Sequence of chain 1.A:
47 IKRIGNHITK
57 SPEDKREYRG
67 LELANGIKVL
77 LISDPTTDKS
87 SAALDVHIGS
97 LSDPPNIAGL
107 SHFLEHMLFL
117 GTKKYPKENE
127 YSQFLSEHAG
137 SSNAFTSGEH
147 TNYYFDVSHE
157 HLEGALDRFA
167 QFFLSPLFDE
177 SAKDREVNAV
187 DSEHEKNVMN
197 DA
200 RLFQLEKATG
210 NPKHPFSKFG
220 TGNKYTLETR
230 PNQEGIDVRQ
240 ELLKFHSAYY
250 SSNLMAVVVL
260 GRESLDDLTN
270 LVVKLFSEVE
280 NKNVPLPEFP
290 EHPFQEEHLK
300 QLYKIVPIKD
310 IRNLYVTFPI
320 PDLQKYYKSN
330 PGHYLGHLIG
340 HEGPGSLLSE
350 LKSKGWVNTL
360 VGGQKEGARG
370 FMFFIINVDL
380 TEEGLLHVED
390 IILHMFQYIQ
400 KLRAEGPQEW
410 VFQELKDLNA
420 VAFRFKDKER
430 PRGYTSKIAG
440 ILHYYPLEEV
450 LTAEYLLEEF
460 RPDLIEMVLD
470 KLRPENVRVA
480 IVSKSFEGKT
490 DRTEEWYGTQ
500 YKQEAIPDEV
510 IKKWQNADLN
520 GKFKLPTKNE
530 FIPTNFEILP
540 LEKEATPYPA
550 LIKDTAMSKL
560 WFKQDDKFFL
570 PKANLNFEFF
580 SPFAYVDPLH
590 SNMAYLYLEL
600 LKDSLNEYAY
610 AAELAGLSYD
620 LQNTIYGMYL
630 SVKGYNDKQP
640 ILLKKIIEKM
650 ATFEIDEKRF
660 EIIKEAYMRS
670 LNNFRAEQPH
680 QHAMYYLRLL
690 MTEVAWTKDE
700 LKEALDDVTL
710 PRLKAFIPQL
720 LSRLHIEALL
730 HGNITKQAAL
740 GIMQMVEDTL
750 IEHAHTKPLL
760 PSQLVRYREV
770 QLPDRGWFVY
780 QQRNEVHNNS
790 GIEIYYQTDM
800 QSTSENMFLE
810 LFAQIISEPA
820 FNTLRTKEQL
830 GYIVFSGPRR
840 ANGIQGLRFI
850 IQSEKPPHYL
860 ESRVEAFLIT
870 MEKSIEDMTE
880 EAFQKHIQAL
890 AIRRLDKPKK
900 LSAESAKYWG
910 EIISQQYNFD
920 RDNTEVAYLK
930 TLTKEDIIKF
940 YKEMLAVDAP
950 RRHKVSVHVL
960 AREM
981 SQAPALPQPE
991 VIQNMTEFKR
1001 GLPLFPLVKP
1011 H

Binding-site contacts:
Ligand atom O contacts residue ASN139 of chain 1.A at 2.8 Å (h-bond).
Ligand atom CE1 contacts residue HIS112 of chain 1.A at 3.4 Å.
Ligand atom CD1 contacts residue ASN139 of chain 1.A at 3.6 Å.
Ligand atom CA contacts residue ASN139 of chain 1.A at 3.6 Å.
Ligand atom CD1 contacts residue ALA140 of chain 1.A at 3.7 Å (hydrophobic).
Ligand atom C contacts residue ALA140 of chain 1.A at 3.8 Å (hydrophobic).
Ligand atom CB contacts residue TYR831 of chain 1.A at 3.6 Å (hydrophobic).
Ligand atom O contacts residue ALA140 of chain 1.A at 3.8 Å.
Ligand atom N contacts residue THR142 of chain 1.A at 3.5 Å (h-bond).
Ligand atom C contacts residue ASN139 of chain 1.A at 3.6 Å.
Ligand atom N contacts residue ALA140 of chain 1.A at 3.3 Å (h-bond).
Ligand atom N contacts residue TYR831 of chain 1.A at 3.5 Å (h-bond).
Ligand atom O contacts residue PHE834 of chain 1.A at 3.4 Å.
Ligand atom CZ contacts residue ARG824 of chain 1.A at 3.8 Å.
Ligand atom OH contacts residue PHE820 of chain 1.A at 3.7 Å.
Ligand atom CB contacts residue ALA140 of chain 1.A at 3.8 Å (hydrophobic).
Ligand atom N contacts residue ASN139 of chain 1.A at 3.1 Å (h-bond).
Ligand atom O contacts residue HIS108 of chain 1.A at 3.6 Å.
Ligand atom OE1 contacts residue SER138 of chain 1.A at 3.2 Å (h-bond).
Ligand atom NE2 contacts residue PHE820 of chain 1.A at 3.5 Å.
Ligand atom CD1 contacts residue HIS112 of chain 1.A at 3.5 Å.
Ligand atom CB contacts residue ASN139 of chain 1.A at 3.6 Å.
Ligand atom N contacts residue TYR831 of chain 1.A at 3.8 Å.
Ligand atom C contacts residue PHE141 of chain 1.A at 3.8 Å (hydrophobic).
Ligand atom O contacts residue TYR831 of chain 1.A at 2.7 Å (h-bond).
Ligand atom C contacts residue TYR831 of chain 1.A at 3.6 Å (hydrophobic).
Ligand atom CD2 contacts residue PHE115 of chain 1.A at 3.6 Å (hydrophobic).
Ligand atom CD1 contacts residue LYS192 of chain 1.A at 3.7 Å.
Ligand atom O contacts residue PHE141 of chain 1.A at 3.4 Å.
Ligand atom C contacts residue PHE834 of chain 1.A at 3.7 Å (hydrophobic).
Ligand atom CD2 contacts residue ILE832 of chain 1.A at 3.4 Å (hydrophobic).
Ligand atom CG contacts residue PHE820 of chain 1.A at 3.8 Å (hydrophobic).
Ligand atom CE1 contacts residue ARG824 of chain 1.A at 3.5 Å.
Ligand atom CB contacts residue HIS108 of chain 1.A at 3.5 Å.
Ligand atom OH contacts residue ARG824 of chain 1.A at 3.7 Å.
Ligand atom CA contacts residue ALA140 of chain 1.A at 3.6 Å (hydrophobic).
Ligand atom CD1 contacts residue PHE141 of chain 1.A at 3.9 Å (hydrophobic).
Ligand atom CB contacts residue GLU189 of chain 1.A at 3.5 Å.
Ligand atom CE2 contacts residue PHE115 of chain 1.A at 3.5 Å (hydrophobic).
Ligand atom O contacts residue GLU111 of chain 1.A at 3.7 Å.

A small-molecule ligand and the protein it binds are described below.
Small molecule (SMILES): CC(C)C[C@H](NC(=O)[C@H](CCC(N)=O)NC(=O)[C@H](Cc1ccc(O)cc1)NC(=O)[C@H](CC(C)C)NC(=O)[C@H](CO)NC(=O)[C@@H](N)CS)C(=O)N[C@@H](CCC(=O)O)C(=O)N[C@H](C=O)CC(N)=O